Binding-site contacts:
Ligand atom OG contacts residue MET577 of chain 1.FC at 4.4 Å.
Ligand atom OS contacts residue THR40 of chain 1.TB at 4.2 Å.
Ligand atom CR contacts residue THR40 of chain 1.TB at 4.2 Å.

Sequence of chain 1.TB:
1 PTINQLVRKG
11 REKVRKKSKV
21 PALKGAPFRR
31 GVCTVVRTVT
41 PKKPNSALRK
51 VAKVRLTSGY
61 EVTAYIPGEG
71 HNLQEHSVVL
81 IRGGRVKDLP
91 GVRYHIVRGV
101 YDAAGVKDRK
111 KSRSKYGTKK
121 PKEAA

Sequence of chain 1.FC:
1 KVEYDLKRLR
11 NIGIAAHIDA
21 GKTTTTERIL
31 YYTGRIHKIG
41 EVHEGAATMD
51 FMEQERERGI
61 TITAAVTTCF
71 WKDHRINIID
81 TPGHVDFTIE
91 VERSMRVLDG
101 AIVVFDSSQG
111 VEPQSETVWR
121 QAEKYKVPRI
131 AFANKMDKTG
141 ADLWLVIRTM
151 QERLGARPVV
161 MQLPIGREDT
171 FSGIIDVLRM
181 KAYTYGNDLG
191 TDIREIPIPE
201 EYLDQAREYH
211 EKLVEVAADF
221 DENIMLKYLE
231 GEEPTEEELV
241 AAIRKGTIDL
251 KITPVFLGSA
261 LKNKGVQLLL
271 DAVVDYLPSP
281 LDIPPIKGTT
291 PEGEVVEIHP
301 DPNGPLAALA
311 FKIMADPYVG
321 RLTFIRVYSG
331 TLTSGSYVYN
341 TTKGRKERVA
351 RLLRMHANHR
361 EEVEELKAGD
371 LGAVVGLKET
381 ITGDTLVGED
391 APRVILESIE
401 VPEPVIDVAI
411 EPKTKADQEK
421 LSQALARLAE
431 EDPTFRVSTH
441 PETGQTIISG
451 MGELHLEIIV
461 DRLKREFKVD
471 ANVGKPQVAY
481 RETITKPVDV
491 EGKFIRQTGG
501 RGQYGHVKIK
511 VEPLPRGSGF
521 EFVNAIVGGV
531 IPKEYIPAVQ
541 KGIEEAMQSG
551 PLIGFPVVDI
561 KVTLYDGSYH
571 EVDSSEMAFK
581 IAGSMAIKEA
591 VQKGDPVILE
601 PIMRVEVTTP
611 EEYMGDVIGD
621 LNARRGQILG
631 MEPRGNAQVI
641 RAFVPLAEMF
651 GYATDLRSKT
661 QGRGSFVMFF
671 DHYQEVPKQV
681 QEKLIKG

The protein below binds the small molecule below.
Small molecule (SMILES): NCCC[C@H](N)CC(=O)N[C@H]1CNC(=O)[C@H]([C@H]2C[C@H](O)N=C(N)N2)NC(=O)/C(=C/NC(N)=O)NC(=O)[C@H](CO)NC(=O)[C@H](CO)NC1=O